The small molecule below binds the protein below.
Small molecule (SMILES): CC(=O)N[C@H]1[C@H](O[C@H]2[C@H](O)[C@@H](NC(C)=O)CO[C@@H]2CO)O[C@H](CO)[C@@H](O)[C@@H]1O

Sequence of chain 1.A:
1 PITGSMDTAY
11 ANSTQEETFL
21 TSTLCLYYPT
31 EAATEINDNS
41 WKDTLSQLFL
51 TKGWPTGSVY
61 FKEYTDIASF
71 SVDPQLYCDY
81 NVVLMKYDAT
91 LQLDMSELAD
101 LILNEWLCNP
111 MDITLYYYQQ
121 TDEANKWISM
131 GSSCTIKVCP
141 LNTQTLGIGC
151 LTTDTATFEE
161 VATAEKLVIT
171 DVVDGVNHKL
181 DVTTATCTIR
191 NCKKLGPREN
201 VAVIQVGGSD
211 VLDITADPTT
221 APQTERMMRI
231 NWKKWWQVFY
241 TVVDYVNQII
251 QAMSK

Binding-site contacts:
Ligand atom O5 contacts residue ASN12 of chain 1.A at 2.5 Å (h-bond).
Ligand atom N2 contacts residue ASN12 of chain 1.A at 4.0 Å.
Ligand atom C5 contacts residue ASN12 of chain 1.A at 3.9 Å.
Ligand atom O7 contacts residue ASN12 of chain 1.A at 4.2 Å.
Ligand atom C2 contacts residue ASN12 of chain 1.A at 3.5 Å.
Ligand atom C7 contacts residue ASN12 of chain 1.A at 4.3 Å.
Ligand atom C1 contacts residue ASN12 of chain 1.A at 2.1 Å.